A small-molecule ligand and the protein it binds are described below.
Small molecule (SMILES): CC(=O)N[C@@H]1[C@@H](O)[C@H](O)[C@@H](CO)O[C@H]1O

Sequence of chain 1.A:
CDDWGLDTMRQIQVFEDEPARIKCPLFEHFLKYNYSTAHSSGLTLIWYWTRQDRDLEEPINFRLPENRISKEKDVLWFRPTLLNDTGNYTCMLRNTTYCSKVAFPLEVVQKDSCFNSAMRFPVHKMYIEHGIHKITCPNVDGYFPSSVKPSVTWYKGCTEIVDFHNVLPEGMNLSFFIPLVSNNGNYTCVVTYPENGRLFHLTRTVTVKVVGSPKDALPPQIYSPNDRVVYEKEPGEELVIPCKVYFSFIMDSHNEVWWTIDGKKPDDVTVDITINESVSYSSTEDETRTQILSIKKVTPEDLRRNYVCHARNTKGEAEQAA

Binding-site contacts:
Ligand atom C8 contacts residue PHE124 of chain 1.A at 3.8 Å (hydrophobic).
Ligand atom O5 contacts residue ASN189 of chain 1.A at 2.4 Å (h-bond).
Ligand atom N2 contacts residue PHE124 of chain 1.A at 3.9 Å.
Ligand atom C1 contacts residue THR210 of chain 1.A at 4.5 Å.
Ligand atom C8 contacts residue ASN119 of chain 1.A at 3.5 Å.
Ligand atom O3 contacts residue ASN189 of chain 1.A at 4.3 Å.
Ligand atom C7 contacts residue ASN189 of chain 1.A at 4.0 Å.
Ligand atom C5 contacts residue ASN189 of chain 1.A at 3.5 Å.
Ligand atom C6 contacts residue ASN189 of chain 1.A at 4.2 Å.
Ligand atom C1 contacts residue ASN189 of chain 1.A at 1.4 Å.
Ligand atom O7 contacts residue PHE124 of chain 1.A at 3.2 Å.
Ligand atom C8 contacts residue SER120 of chain 1.A at 3.9 Å.
Ligand atom N2 contacts residue ASN189 of chain 1.A at 3.2 Å (h-bond).
Ligand atom C7 contacts residue PHE124 of chain 1.A at 3.4 Å (hydrophobic).
Ligand atom C3 contacts residue ASN189 of chain 1.A at 3.8 Å.
Ligand atom C4 contacts residue ASN189 of chain 1.A at 4.3 Å.
Ligand atom N2 contacts residue ASN119 of chain 1.A at 4.4 Å.
Ligand atom O6 contacts residue ASN189 of chain 1.A at 3.8 Å.
Ligand atom C2 contacts residue ASN189 of chain 1.A at 2.5 Å.
Ligand atom O7 contacts residue ASN189 of chain 1.A at 4.2 Å.
Ligand atom C2 contacts residue PHE124 of chain 1.A at 4.3 Å (hydrophobic).
Ligand atom C1 contacts residue PHE124 of chain 1.A at 4.4 Å (hydrophobic).